Sequence of chain 1.D:
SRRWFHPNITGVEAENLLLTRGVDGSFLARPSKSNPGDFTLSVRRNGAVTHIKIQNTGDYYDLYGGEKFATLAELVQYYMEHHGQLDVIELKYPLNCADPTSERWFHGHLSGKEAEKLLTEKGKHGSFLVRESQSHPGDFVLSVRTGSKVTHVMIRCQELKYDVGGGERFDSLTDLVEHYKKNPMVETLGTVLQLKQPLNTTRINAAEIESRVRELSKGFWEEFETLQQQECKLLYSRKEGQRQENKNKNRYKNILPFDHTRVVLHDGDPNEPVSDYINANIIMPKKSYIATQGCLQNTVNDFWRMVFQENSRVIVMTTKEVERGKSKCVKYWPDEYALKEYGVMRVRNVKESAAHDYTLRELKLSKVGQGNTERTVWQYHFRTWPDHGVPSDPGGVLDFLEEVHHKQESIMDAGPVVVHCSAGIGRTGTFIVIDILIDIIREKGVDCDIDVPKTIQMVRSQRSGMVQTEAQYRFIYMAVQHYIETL

A small-molecule ligand and the protein it binds are described below.
Small molecule (SMILES): CC1(CN)CCN(c2cnc(Sc3cccc(Cl)c3Cl)c(N)n2)CC1

Binding-site contacts:
Ligand atom C16 contacts residue THR254 of chain 1.D at 3.5 Å.
Ligand atom C15 contacts residue PHE114 of chain 1.D at 3.4 Å (hydrophobic).
Ligand atom C13 contacts residue PHE114 of chain 1.D at 2.9 Å (hydrophobic).
Ligand atom C15 contacts residue HIS115 of chain 1.D at 3.5 Å.
Ligand atom C5 contacts residue THR254 of chain 1.D at 3.6 Å.
Ligand atom C11 contacts residue ARG112 of chain 1.D at 3.4 Å.
Ligand atom C23 contacts residue LYS493 of chain 1.D at 3.4 Å.
Ligand atom C3 contacts residue PRO492 of chain 1.D at 3.8 Å (hydrophobic).
Ligand atom C21 contacts residue ARG112 of chain 1.D at 3.8 Å.
Ligand atom C11 contacts residue PHE114 of chain 1.D at 3.0 Å (hydrophobic).
Ligand atom CL2 contacts residue GLN496 of chain 1.D at 3.6 Å.
Ligand atom N18 contacts residue THR254 of chain 1.D at 3.4 Å.
Ligand atom N6 contacts residue ARG112 of chain 1.D at 3.0 Å (salt-bridge).
Ligand atom C22 contacts residue ARG112 of chain 1.D at 3.9 Å.
Ligand atom N18 contacts residue THR220 of chain 1.D at 3.9 Å.
Ligand atom C21 contacts residue PRO492 of chain 1.D at 3.4 Å (hydrophobic).
Ligand atom C10 contacts residue HIS115 of chain 1.D at 3.8 Å.
Ligand atom N14 contacts residue GLU250 of chain 1.D at 2.5 Å (salt-bridge).
Ligand atom C24 contacts residue LYS493 of chain 1.D at 3.8 Å.
Ligand atom C22 contacts residue LYS493 of chain 1.D at 3.6 Å.
Ligand atom CL1 contacts residue GLN496 of chain 1.D at 3.6 Å.
Ligand atom N18 contacts residue GLU251 of chain 1.D at 3.8 Å.
Ligand atom C8 contacts residue THR220 of chain 1.D at 3.8 Å.
Ligand atom N20 contacts residue LEU255 of chain 1.D at 3.1 Å (h-bond).
Ligand atom C10 contacts residue ARG112 of chain 1.D at 3.5 Å.
Ligand atom C13 contacts residue THR109 of chain 1.D at 3.3 Å.
Ligand atom C2 contacts residue ARG112 of chain 1.D at 3.7 Å.
Ligand atom C19 contacts residue THR254 of chain 1.D at 3.3 Å.
Ligand atom C5 contacts residue ARG112 of chain 1.D at 3.6 Å.
Ligand atom C12 contacts residue PHE114 of chain 1.D at 3.2 Å (hydrophobic).
Ligand atom S4 contacts residue ARG112 of chain 1.D at 3.4 Å.
Ligand atom C19 contacts residue GLU251 of chain 1.D at 3.7 Å.
Ligand atom N20 contacts residue GLU251 of chain 1.D at 2.8 Å (salt-bridge).
Ligand atom C13 contacts residue GLU111 of chain 1.D at 3.6 Å.
Ligand atom N20 contacts residue THR254 of chain 1.D at 3.7 Å.
Ligand atom C11 contacts residue GLU111 of chain 1.D at 3.7 Å.
Ligand atom C8 contacts residue THR254 of chain 1.D at 3.7 Å.
Ligand atom C3 contacts residue ARG112 of chain 1.D at 3.4 Å.
Ligand atom N14 contacts residue THR109 of chain 1.D at 2.9 Å (h-bond).
Ligand atom C7 contacts residue ARG112 of chain 1.D at 3.8 Å.